Sequence of chain 1.B:
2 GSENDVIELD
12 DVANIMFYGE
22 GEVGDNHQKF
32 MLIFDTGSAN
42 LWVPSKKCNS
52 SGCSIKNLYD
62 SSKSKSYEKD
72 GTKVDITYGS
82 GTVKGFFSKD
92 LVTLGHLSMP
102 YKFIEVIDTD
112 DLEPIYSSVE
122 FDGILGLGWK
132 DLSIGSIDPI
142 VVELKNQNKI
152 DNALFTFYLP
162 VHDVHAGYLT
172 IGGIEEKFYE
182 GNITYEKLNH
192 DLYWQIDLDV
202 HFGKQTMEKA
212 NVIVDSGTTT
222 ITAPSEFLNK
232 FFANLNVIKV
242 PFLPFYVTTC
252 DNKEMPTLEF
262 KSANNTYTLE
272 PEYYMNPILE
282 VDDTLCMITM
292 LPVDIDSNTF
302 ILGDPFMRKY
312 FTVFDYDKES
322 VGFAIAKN

The protein below binds the small molecule below.
Small molecule (SMILES): CC(C)CC(=O)N[C@H](C(=O)N[C@H](C(=O)N[C@@H](CC(C)C)[C@@H](O)CC(=O)N[C@@H](C)C(=O)N[C@@H](CC(C)C)[C@@H](O)CC(=O)O)C(C)C)C(C)C

Sequence of chain 1.A:
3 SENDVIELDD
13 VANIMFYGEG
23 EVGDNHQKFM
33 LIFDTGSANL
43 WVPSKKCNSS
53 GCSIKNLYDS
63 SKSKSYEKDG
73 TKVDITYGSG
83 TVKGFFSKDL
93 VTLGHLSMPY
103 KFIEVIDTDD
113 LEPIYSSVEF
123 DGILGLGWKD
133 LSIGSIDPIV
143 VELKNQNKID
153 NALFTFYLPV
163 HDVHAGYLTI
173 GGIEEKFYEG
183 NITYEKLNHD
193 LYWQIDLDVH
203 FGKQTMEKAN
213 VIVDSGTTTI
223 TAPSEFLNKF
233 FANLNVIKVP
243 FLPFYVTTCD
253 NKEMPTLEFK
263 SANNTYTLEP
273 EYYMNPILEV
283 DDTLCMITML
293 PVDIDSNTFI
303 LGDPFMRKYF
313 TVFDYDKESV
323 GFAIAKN

Binding-site contacts:
Ligand atom O contacts residue TYR194 of chain 1.A at 2.8 Å (h-bond).
Ligand atom N contacts residue GLY38 of chain 1.A at 3.1 Å (h-bond).
Ligand atom N contacts residue THR78 of chain 1.A at 2.8 Å (h-bond).
Ligand atom O contacts residue GLY80 of chain 1.A at 3.1 Å (h-bond).
Ligand atom CG2 contacts residue PRO245 of chain 1.A at 3.6 Å (hydrophobic).
Ligand atom CB contacts residue ASP36 of chain 1.A at 3.2 Å.
Ligand atom OXT contacts residue HIS191 of chain 1.B at 3.4 Å.
Ligand atom O contacts residue THR219 of chain 1.A at 3.2 Å.
Ligand atom OXT contacts residue LEU133 of chain 1.A at 3.3 Å.
Ligand atom CG2 contacts residue PHE246 of chain 1.A at 3.6 Å (hydrophobic).
Ligand atom CD1 contacts residue GLY80 of chain 1.A at 3.5 Å.
Ligand atom CG1 contacts residue GLY218 of chain 1.A at 3.6 Å.
Ligand atom CG1 contacts residue THR221 of chain 1.A at 3.4 Å.
Ligand atom O contacts residue ASP132 of chain 1.B at 2.9 Å (salt-bridge).
Ligand atom OH contacts residue ASP216 of chain 1.A at 2.4 Å (salt-bridge).
Ligand atom N contacts residue THR220 of chain 1.A at 3.0 Å (h-bond).
Ligand atom CG1 contacts residue LEU292 of chain 1.A at 3.5 Å (hydrophobic).
Ligand atom N contacts residue THR219 of chain 1.A at 3.6 Å (h-bond).
Ligand atom N contacts residue GLY218 of chain 1.A at 3.5 Å (h-bond).
Ligand atom CD1 contacts residue TYR79 of chain 1.A at 3.6 Å (hydrophobic).
Ligand atom CM contacts residue ASP216 of chain 1.A at 3.2 Å.
Ligand atom CG contacts residue GLY218 of chain 1.A at 3.6 Å.
Ligand atom O contacts residue TYR79 of chain 1.A at 3.3 Å.
Ligand atom CB contacts residue GLY38 of chain 1.A at 3.6 Å.
Ligand atom CH contacts residue ASP36 of chain 1.A at 3.0 Å.
Ligand atom C contacts residue SER81 of chain 1.A at 3.6 Å.
Ligand atom OH contacts residue ASP36 of chain 1.A at 2.5 Å (salt-bridge).
Ligand atom CA contacts residue ASP36 of chain 1.A at 3.7 Å.
Ligand atom CB contacts residue GLY218 of chain 1.A at 3.5 Å.
Ligand atom CA contacts residue THR219 of chain 1.A at 3.6 Å.
Ligand atom O contacts residue SER81 of chain 1.A at 3.1 Å (h-bond).
Ligand atom OH contacts residue THR78 of chain 1.A at 3.3 Å (h-bond).
Ligand atom OH contacts residue GLY218 of chain 1.A at 3.6 Å.
Ligand atom C contacts residue THR78 of chain 1.A at 3.5 Å.
Ligand atom O contacts residue THR220 of chain 1.A at 3.0 Å (h-bond).
Ligand atom CA contacts residue THR78 of chain 1.A at 3.3 Å.
Ligand atom O contacts residue GLY80 of chain 1.A at 2.9 Å (h-bond).
Ligand atom CA contacts residue SER81 of chain 1.A at 3.5 Å.
Ligand atom CH contacts residue ASP216 of chain 1.A at 3.3 Å.
Ligand atom N contacts residue SER81 of chain 1.A at 2.8 Å (h-bond).